Binding-site contacts:
Ligand atom OP1 contacts residue THR266 of chain 1.B at 2.9 Å (h-bond).
Ligand atom O2 contacts residue ASN341 of chain 1.B at 2.8 Å (h-bond).
Ligand atom O4' contacts residue ASN341 of chain 1.B at 3.2 Å.
Ligand atom N3 contacts residue DG6 of chain 1.F at 2.9 Å (h-bond).
Ligand atom OP1 contacts residue ARG294 of chain 1.B at 2.9 Å (salt-bridge).
Ligand atom OP1 contacts residue LYS267 of chain 1.B at 2.5 Å (salt-bridge).
Ligand atom N4 contacts residue DG8 of chain 1.F at 3.0 Å (h-bond).
Ligand atom OP1 contacts residue THR268 of chain 1.B at 2.7 Å (h-bond).
Ligand atom N3 contacts residue DG12 of chain 1.F at 2.9 Å (h-bond).
Ligand atom N4 contacts residue DG13 of chain 1.F at 3.1 Å (h-bond).
Ligand atom N3 contacts residue DG8 of chain 1.F at 2.9 Å (h-bond).
Ligand atom O3' contacts residue ARG294 of chain 1.B at 3.1 Å (salt-bridge).
Ligand atom N1 contacts residue DT9 of chain 1.F at 2.8 Å (h-bond).
Ligand atom N3 contacts residue DG13 of chain 1.F at 2.9 Å (h-bond).
Ligand atom O4 contacts residue DA11 of chain 1.F at 3.0 Å (h-bond).
Ligand atom O2 contacts residue LYS298 of chain 1.B at 3.2 Å.
Ligand atom N3 contacts residue DG5 of chain 1.F at 2.9 Å (h-bond).
Ligand atom OP2 contacts residue ARG345 of chain 1.B at 2.6 Å (salt-bridge).
Ligand atom O2 contacts residue DG5 of chain 1.F at 2.7 Å (h-bond).
Ligand atom N2 contacts residue DC10 of chain 1.F at 2.8 Å (h-bond).
Ligand atom O2 contacts residue DG12 of chain 1.F at 2.8 Å (h-bond).
Ligand atom N3 contacts residue DA11 of chain 1.F at 3.0 Å (h-bond).
Ligand atom N2 contacts residue DA11 of chain 1.F at 3.1 Å.
Ligand atom O2 contacts residue DG13 of chain 1.F at 2.8 Å (h-bond).
Ligand atom N4 contacts residue DG6 of chain 1.F at 2.9 Å (h-bond).
Ligand atom O6 contacts residue DC10 of chain 1.F at 2.9 Å (h-bond).
Ligand atom N1 contacts residue DC10 of chain 1.F at 2.9 Å (h-bond).
Ligand atom N4 contacts residue DG12 of chain 1.F at 2.9 Å (h-bond).
Ligand atom C5' contacts residue ILE342 of chain 1.B at 3.2 Å (hydrophobic).
Ligand atom OP1 contacts residue THR272 of chain 1.B at 2.7 Å (h-bond).
Ligand atom O2 contacts residue DG12 of chain 1.F at 3.0 Å (h-bond).
Ligand atom N3 contacts residue DA7 of chain 1.F at 2.8 Å (h-bond).
Ligand atom O2 contacts residue DG8 of chain 1.F at 2.9 Å (h-bond).
Ligand atom O4 contacts residue DA7 of chain 1.F at 3.1 Å (h-bond).
Ligand atom N6 contacts residue DT9 of chain 1.F at 3.0 Å (h-bond).
Ligand atom N4 contacts residue DG5 of chain 1.F at 2.9 Å (h-bond).
Ligand atom OP1 contacts residue ARG345 of chain 1.B at 2.9 Å (salt-bridge).
Ligand atom O2 contacts residue ARG331 of chain 1.B at 2.8 Å (salt-bridge).
Ligand atom O2 contacts residue DG6 of chain 1.F at 2.7 Å (h-bond).
Ligand atom OP1 contacts residue ILE344 of chain 1.B at 2.8 Å (h-bond).

Sequence of chain 1.B:
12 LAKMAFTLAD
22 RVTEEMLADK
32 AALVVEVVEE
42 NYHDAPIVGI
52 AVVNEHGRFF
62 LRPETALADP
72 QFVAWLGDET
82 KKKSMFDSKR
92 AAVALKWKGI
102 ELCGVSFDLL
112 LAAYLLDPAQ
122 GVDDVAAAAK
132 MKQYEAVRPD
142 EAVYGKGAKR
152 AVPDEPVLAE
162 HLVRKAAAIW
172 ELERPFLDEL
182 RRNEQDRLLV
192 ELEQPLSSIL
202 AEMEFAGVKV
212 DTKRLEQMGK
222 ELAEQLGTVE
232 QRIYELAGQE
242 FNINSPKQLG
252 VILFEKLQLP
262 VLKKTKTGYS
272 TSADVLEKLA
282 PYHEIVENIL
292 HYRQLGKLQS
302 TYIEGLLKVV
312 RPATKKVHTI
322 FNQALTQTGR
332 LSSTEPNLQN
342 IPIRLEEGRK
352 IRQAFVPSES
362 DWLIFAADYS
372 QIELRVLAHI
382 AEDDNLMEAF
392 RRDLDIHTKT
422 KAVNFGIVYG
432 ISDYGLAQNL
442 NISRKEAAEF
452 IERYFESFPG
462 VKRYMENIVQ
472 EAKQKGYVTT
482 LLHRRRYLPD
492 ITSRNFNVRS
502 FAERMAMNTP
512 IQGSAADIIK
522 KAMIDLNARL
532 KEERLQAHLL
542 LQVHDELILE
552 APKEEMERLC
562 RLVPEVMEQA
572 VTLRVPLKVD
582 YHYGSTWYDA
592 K

The small molecule below binds the protein below.
Small molecule (SMILES): Cc1cn([C@H]2C[C@H](O[P](=O)(O)OC[C@H]3O[C@@H](n4ccc(N)nc4=O)C[C@@H]3O[P](=O)(O)OC[C@@H]3CC[C@H](n4ccc(N)nc4=O)O3)[C@@H](CO[P](=O)(O)O[C@H]3C[C@H](n4ccc(N)nc4=O)O[C@@H]3CO[P](=O)(O)O[C@H]3C[C@H](n4cnc5c4NC=NC5N)O[C@@H]3CO[P](=O)(O)O[C@H]3C[C@H](n4cnc5c(=O)[nH]c(N)nc54)O[C@@H]3CO[P](=O)(O)O[C@H]3C[C@H](n4cc(C)c(=O)[nH]c4=O)O[C@@H]3CO[P](=O)(O)O[C@H]3C[C@H](n4ccc(N)nc4=O)O[C@@H]3CO[P](=O)(O)O[C@H]3C[C@H](n4ccc(N)nc4=O)O[C@@H]3CO)O2)c(=O)[nH]c1=O